Sequence of chain 1.H:
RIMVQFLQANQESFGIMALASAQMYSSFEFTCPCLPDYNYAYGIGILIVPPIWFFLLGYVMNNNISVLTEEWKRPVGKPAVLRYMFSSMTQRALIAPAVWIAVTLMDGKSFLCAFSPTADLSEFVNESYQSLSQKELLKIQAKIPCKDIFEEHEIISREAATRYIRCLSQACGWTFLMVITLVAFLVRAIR

Binding-site contacts:
Ligand atom C2 contacts residue GLU179 of chain 1.H at 4.1 Å.
Ligand atom O7 contacts residue ILE180 of chain 1.H at 4.4 Å.
Ligand atom C7 contacts residue ASN151 of chain 1.H at 3.1 Å.
Ligand atom C6 contacts residue SER153 of chain 1.H at 4.3 Å.
Ligand atom C4 contacts residue ASN151 of chain 1.H at 4.2 Å.
Ligand atom O5 contacts residue SER153 of chain 1.H at 3.5 Å (h-bond).
Ligand atom C1 contacts residue SER153 of chain 1.H at 4.1 Å.
Ligand atom C1 contacts residue ASN151 of chain 1.H at 1.4 Å.
Ligand atom C3 contacts residue ASN151 of chain 1.H at 3.8 Å.
Ligand atom C8 contacts residue ASN151 of chain 1.H at 4.2 Å.
Ligand atom N2 contacts residue ASN151 of chain 1.H at 2.9 Å (h-bond).
Ligand atom O6 contacts residue SER153 of chain 1.H at 3.1 Å (h-bond).
Ligand atom O7 contacts residue ASN151 of chain 1.H at 2.9 Å (h-bond).
Ligand atom O5 contacts residue ASN151 of chain 1.H at 2.3 Å (h-bond).
Ligand atom C1 contacts residue GLU152 of chain 1.H at 4.0 Å.
Ligand atom O5 contacts residue GLU152 of chain 1.H at 4.4 Å.
Ligand atom C7 contacts residue GLU179 of chain 1.H at 4.2 Å.
Ligand atom O7 contacts residue GLU179 of chain 1.H at 3.2 Å (salt-bridge).
Ligand atom O6 contacts residue TYR154 of chain 1.H at 3.6 Å.
Ligand atom O5 contacts residue TYR154 of chain 1.H at 4.4 Å.
Ligand atom O7 contacts residue HIS178 of chain 1.H at 3.7 Å.
Ligand atom C5 contacts residue SER153 of chain 1.H at 4.4 Å.
Ligand atom C1 contacts residue GLU179 of chain 1.H at 3.9 Å.
Ligand atom C6 contacts residue TYR154 of chain 1.H at 4.4 Å (hydrophobic).
Ligand atom O5 contacts residue GLU179 of chain 1.H at 4.0 Å.
Ligand atom C5 contacts residue ASN151 of chain 1.H at 3.6 Å.
Ligand atom C2 contacts residue ASN151 of chain 1.H at 2.4 Å.

The protein below binds the small molecule below.
Small molecule (SMILES): CC(=O)N[C@@H]1[C@@H](O)[C@H](O)[C@@H](CO)O[C@H]1O